Binding-site contacts:
Ligand atom C5 contacts residue PHE250 of chain 1.B at 3.7 Å (hydrophobic).
Ligand atom C1 contacts residue PHE283 of chain 1.B at 3.4 Å (hydrophobic).
Ligand atom C9 contacts residue ILE246 of chain 1.B at 4.0 Å (hydrophobic).
Ligand atom O2 contacts residue PHE283 of chain 1.B at 3.5 Å.
Ligand atom C9 contacts residue PHE283 of chain 1.B at 3.7 Å (hydrophobic).
Ligand atom C13 contacts residue ILE265 of chain 1.B at 4.1 Å (hydrophobic).
Ligand atom C4 contacts residue PHE250 of chain 1.B at 3.9 Å (hydrophobic).
Ligand atom C8 contacts residue LEU189 of chain 1.B at 4.3 Å (hydrophobic).
Ligand atom C10 contacts residue MET267 of chain 1.B at 3.9 Å (hydrophobic).
Ligand atom C5 contacts residue PHE283 of chain 1.B at 3.6 Å (hydrophobic).
Ligand atom C14 contacts residue MET268 of chain 1.B at 4.1 Å (hydrophobic).
Ligand atom C3 contacts residue PHE283 of chain 1.B at 3.5 Å (hydrophobic).
Ligand atom C8 contacts residue PHE283 of chain 1.B at 4.0 Å (hydrophobic).
Ligand atom C4 contacts residue MET267 of chain 1.B at 4.2 Å (hydrophobic).
Ligand atom C8 contacts residue MET267 of chain 1.B at 4.4 Å (hydrophobic).
Ligand atom N12 contacts residue ILE246 of chain 1.B at 3.8 Å.
Ligand atom N12 contacts residue PHE283 of chain 1.B at 4.3 Å.
Ligand atom N6 contacts residue PHE283 of chain 1.B at 3.6 Å.
Ligand atom N7 contacts residue PHE283 of chain 1.B at 3.5 Å.
Ligand atom N7 contacts residue GLN280 of chain 1.B at 2.9 Å (h-bond).
Ligand atom N6 contacts residue ILE246 of chain 1.B at 3.9 Å.
Ligand atom C3 contacts residue LEU229 of chain 1.B at 4.2 Å (hydrophobic).
Ligand atom C5 contacts residue MET267 of chain 1.B at 3.6 Å (hydrophobic).
Ligand atom C8 contacts residue PHE250 of chain 1.B at 4.4 Å (hydrophobic).
Ligand atom C13 contacts residue MET267 of chain 1.B at 4.3 Å (hydrophobic).
Ligand atom C4 contacts residue PHE283 of chain 1.B at 3.6 Å (hydrophobic).
Ligand atom O2 contacts residue PHE250 of chain 1.B at 3.6 Å.
Ligand atom C1 contacts residue PHE250 of chain 1.B at 3.9 Å (hydrophobic).
Ligand atom C14 contacts residue PHE250 of chain 1.B at 4.0 Å (hydrophobic).
Ligand atom C11 contacts residue PHE250 of chain 1.B at 3.9 Å (hydrophobic).
Ligand atom N12 contacts residue VAL232 of chain 1.B at 3.7 Å.
Ligand atom N12 contacts residue GLN280 of chain 1.B at 2.9 Å (h-bond).
Ligand atom C9 contacts residue GLN280 of chain 1.B at 3.7 Å.
Ligand atom N12 contacts residue SER231 of chain 1.B at 4.4 Å.
Ligand atom C9 contacts residue VAL232 of chain 1.B at 4.5 Å (hydrophobic).
Ligand atom C4 contacts residue GLN280 of chain 1.B at 3.8 Å.

Sequence of chain 1.B:
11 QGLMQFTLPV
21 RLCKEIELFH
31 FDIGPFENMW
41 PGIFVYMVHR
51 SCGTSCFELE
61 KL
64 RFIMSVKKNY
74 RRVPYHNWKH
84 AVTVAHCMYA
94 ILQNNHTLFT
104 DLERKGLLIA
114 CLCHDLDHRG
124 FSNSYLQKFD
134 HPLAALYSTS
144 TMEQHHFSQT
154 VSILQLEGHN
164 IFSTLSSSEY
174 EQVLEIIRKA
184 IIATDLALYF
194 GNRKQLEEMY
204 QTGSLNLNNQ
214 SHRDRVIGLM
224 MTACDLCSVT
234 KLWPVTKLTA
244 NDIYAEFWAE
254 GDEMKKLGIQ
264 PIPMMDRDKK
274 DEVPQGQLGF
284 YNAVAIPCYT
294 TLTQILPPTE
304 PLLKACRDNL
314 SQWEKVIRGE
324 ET

A protein and the small-molecule ligand that binds it are described below.
Small molecule (SMILES): Nc1ncc(OCC2CCCC2)cn1